This small molecule binds to this protein.
Small molecule (SMILES): N[C@@H](CCC(=O)O)C(=O)O

Sequence of chain 1.A:
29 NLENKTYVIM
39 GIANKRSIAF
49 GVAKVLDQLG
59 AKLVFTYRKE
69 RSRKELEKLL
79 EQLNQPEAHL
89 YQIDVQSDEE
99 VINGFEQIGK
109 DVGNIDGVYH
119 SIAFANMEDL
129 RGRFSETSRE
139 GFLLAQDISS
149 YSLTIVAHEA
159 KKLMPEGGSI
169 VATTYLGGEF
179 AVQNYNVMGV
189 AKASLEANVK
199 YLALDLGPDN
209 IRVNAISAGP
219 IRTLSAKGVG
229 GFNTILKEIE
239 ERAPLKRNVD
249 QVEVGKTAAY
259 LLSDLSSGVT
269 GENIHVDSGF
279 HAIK

Binding-site contacts:
Ligand atom O contacts residue VAL227 of chain 1.A at 4.1 Å.
Ligand atom CD contacts residue ARG129 of chain 1.A at 4.1 Å.
Ligand atom O contacts residue GLY229 of chain 1.A at 3.8 Å.
Ligand atom OXT contacts residue GLY229 of chain 1.A at 3.3 Å (h-bond).
Ligand atom OE2 contacts residue ARG129 of chain 1.A at 3.0 Å (salt-bridge).
Ligand atom OXT contacts residue GLY228 of chain 1.A at 4.3 Å.
Ligand atom C contacts residue GLY228 of chain 1.A at 4.4 Å.
Ligand atom O contacts residue GLY228 of chain 1.A at 4.1 Å.
Ligand atom OE2 contacts residue GLY228 of chain 1.A at 4.0 Å.
Ligand atom C contacts residue GLY229 of chain 1.A at 3.9 Å.